Sequence of chain 1.B:
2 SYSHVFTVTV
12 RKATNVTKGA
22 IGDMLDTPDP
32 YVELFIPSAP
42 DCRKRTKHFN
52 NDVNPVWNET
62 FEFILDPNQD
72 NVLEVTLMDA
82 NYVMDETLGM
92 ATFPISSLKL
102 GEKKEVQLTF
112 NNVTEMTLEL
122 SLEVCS

Binding-site contacts:
Ligand atom PBD contacts residue ASP30 of chain 1.B at 4.3 Å.
Ligand atom CAD contacts residue ASN82 of chain 1.B at 4.1 Å.
Ligand atom CAE contacts residue ALA81 of chain 1.B at 4.1 Å (hydrophobic).
Ligand atom CAD contacts residue HIS49 of chain 1.B at 3.7 Å.
Ligand atom CAS contacts residue ASP30 of chain 1.B at 3.9 Å.
Ligand atom CAD contacts residue ALA81 of chain 1.B at 3.5 Å (hydrophobic).
Ligand atom PBD contacts residue ASN52 of chain 1.B at 4.2 Å.
Ligand atom CAD contacts residue ASP30 of chain 1.B at 4.1 Å.
Ligand atom OAG contacts residue TYR83 of chain 1.B at 3.9 Å.
Ligand atom CAC contacts residue HIS49 of chain 1.B at 4.1 Å.
Ligand atom OAI contacts residue CA1 of chain 1.K at 3.6 Å.
Ligand atom OAY contacts residue TYR83 of chain 1.B at 3.8 Å.
Ligand atom CAJ contacts residue LEU26 of chain 1.B at 3.7 Å (hydrophobic).
Ligand atom OAI contacts residue ASN52 of chain 1.B at 3.1 Å (h-bond).
Ligand atom OAH contacts residue ASN52 of chain 1.B at 3.6 Å (h-bond).
Ligand atom CAE contacts residue TYR83 of chain 1.B at 3.3 Å (hydrophobic).
Ligand atom OAH contacts residue ASP30 of chain 1.B at 3.1 Å (salt-bridge).
Ligand atom CAE contacts residue ASN82 of chain 1.B at 3.5 Å.
Ligand atom PBD contacts residue CA1 of chain 1.K at 4.1 Å.
Ligand atom CAN contacts residue MET25 of chain 1.A at 4.2 Å (hydrophobic).
Ligand atom CAC contacts residue ASN51 of chain 1.B at 3.6 Å.
Ligand atom CAU contacts residue CA1 of chain 1.K at 4.1 Å.
Ligand atom OAF contacts residue LEU26 of chain 1.B at 3.3 Å (h-bond).
Ligand atom OAW contacts residue TYR83 of chain 1.B at 4.1 Å.
Ligand atom CAZ contacts residue LEU26 of chain 1.B at 4.0 Å (hydrophobic).
Ligand atom OAH contacts residue CA1 of chain 1.K at 3.7 Å.
Ligand atom OAF contacts residue CA1 of chain 1.K at 3.3 Å.
Ligand atom CAD contacts residue ASN51 of chain 1.B at 3.5 Å.
Ligand atom OAH contacts residue ASP27 of chain 1.B at 3.2 Å (salt-bridge).
Ligand atom NBC contacts residue TYR83 of chain 1.B at 4.1 Å.
Ligand atom OAI contacts residue CA1 of chain 1.J at 3.7 Å.
Ligand atom CBA contacts residue TYR83 of chain 1.B at 3.9 Å (hydrophobic).
Ligand atom PBD contacts residue CA1 of chain 1.J at 3.4 Å.
Ligand atom CAP contacts residue TYR83 of chain 1.B at 3.5 Å (hydrophobic).
Ligand atom CAS contacts residue ASN51 of chain 1.B at 3.3 Å.
Ligand atom OAH contacts residue CA1 of chain 1.J at 2.0 Å.
Ligand atom CAC contacts residue TYR83 of chain 1.B at 3.6 Å (hydrophobic).
Ligand atom NBC contacts residue ASN51 of chain 1.B at 3.7 Å.
Ligand atom CAZ contacts residue CA1 of chain 1.K at 4.2 Å.
Ligand atom CAQ contacts residue LEU26 of chain 1.B at 3.9 Å (hydrophobic).

Sequence of chain 1.A:
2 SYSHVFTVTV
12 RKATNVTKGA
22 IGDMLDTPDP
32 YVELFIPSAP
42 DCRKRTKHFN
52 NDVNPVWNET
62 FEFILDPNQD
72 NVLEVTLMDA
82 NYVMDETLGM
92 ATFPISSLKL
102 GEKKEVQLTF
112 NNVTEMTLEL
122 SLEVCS

A protein and the small-molecule ligand that binds it are described below.
Small molecule (SMILES): CCCCCC(=O)OC[C@H](COP(=O)(O)OCC[N+](C)(C)C)OC(=O)CCCCC